Sequence of chain 1.A:
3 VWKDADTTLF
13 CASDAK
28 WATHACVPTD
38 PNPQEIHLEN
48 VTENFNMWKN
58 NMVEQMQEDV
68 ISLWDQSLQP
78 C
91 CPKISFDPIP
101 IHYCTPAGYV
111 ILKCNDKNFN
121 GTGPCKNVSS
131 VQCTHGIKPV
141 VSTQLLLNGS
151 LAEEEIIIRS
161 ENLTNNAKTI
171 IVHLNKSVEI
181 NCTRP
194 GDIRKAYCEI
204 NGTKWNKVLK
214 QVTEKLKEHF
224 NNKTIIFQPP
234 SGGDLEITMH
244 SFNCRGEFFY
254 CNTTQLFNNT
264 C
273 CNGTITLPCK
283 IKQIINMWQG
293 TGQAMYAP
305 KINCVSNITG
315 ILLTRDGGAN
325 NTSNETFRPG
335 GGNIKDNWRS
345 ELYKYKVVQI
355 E

A small-molecule ligand and the protein it binds are described below.
Small molecule (SMILES): CC(=O)N[C@@H]1[C@@H](O)[C@H](O)[C@@H](CO)O[C@H]1O

Binding-site contacts:
Ligand atom O6 contacts residue LYS207 of chain 1.A at 3.5 Å.
Ligand atom C8 contacts residue ASN204 of chain 1.A at 4.3 Å.
Ligand atom C1 contacts residue THR206 of chain 1.A at 4.1 Å.
Ligand atom C7 contacts residue THR276 of chain 1.A at 4.1 Å.
Ligand atom C6 contacts residue LYS207 of chain 1.A at 3.4 Å.
Ligand atom O5 contacts residue ASN204 of chain 1.A at 2.5 Å (h-bond).
Ligand atom C5 contacts residue LYS207 of chain 1.A at 3.8 Å.
Ligand atom C8 contacts residue THR276 of chain 1.A at 3.4 Å.
Ligand atom O7 contacts residue ASN204 of chain 1.A at 3.0 Å (h-bond).
Ligand atom C4 contacts residue ASN204 of chain 1.A at 4.2 Å.
Ligand atom C7 contacts residue ASN204 of chain 1.A at 3.1 Å.
Ligand atom C3 contacts residue ASN204 of chain 1.A at 3.7 Å.
Ligand atom O7 contacts residue THR276 of chain 1.A at 4.2 Å.
Ligand atom C5 contacts residue THR206 of chain 1.A at 4.4 Å.
Ligand atom C5 contacts residue ASN204 of chain 1.A at 3.7 Å.
Ligand atom C2 contacts residue ASN204 of chain 1.A at 2.3 Å.
Ligand atom C1 contacts residue ASN204 of chain 1.A at 1.4 Å.
Ligand atom O5 contacts residue LYS207 of chain 1.A at 3.1 Å.
Ligand atom C1 contacts residue LYS207 of chain 1.A at 4.2 Å.
Ligand atom N2 contacts residue THR206 of chain 1.A at 4.2 Å.
Ligand atom N2 contacts residue ASN204 of chain 1.A at 2.8 Å (h-bond).